This small molecule binds to this protein.
Small molecule (SMILES): CC(=O)N[C@H]1[C@H](O[C@H]2[C@H](O)[C@@H](NC(C)=O)CO[C@@H]2CO)O[C@H](CO)[C@@H](O)[C@@H]1O

Binding-site contacts:
Ligand atom N2 contacts residue ASN165 of chain 1.A at 2.9 Å (h-bond).
Ligand atom O7 contacts residue TYR351 of chain 1.C at 3.0 Å (h-bond).
Ligand atom O5 contacts residue ASN165 of chain 1.A at 2.4 Å (h-bond).
Ligand atom C4 contacts residue ASN165 of chain 1.A at 4.2 Å.
Ligand atom C8 contacts residue TYR351 of chain 1.C at 4.3 Å (hydrophobic).
Ligand atom C5 contacts residue ASN165 of chain 1.A at 3.7 Å.
Ligand atom O7 contacts residue ILE468 of chain 1.C at 4.3 Å.
Ligand atom C1 contacts residue ASN165 of chain 1.A at 1.4 Å.
Ligand atom O6 contacts residue ASN165 of chain 1.A at 4.4 Å.
Ligand atom C8 contacts residue ILE468 of chain 1.C at 4.0 Å (hydrophobic).
Ligand atom O7 contacts residue ASN165 of chain 1.A at 3.6 Å.
Ligand atom C3 contacts residue ASN165 of chain 1.A at 3.8 Å.
Ligand atom C7 contacts residue ASN165 of chain 1.A at 3.2 Å.
Ligand atom C8 contacts residue ASN165 of chain 1.A at 3.8 Å.
Ligand atom C2 contacts residue ASN165 of chain 1.A at 2.5 Å.
Ligand atom C8 contacts residue ALA352 of chain 1.C at 4.1 Å (hydrophobic).
Ligand atom C7 contacts residue TYR351 of chain 1.C at 3.7 Å (hydrophobic).

Sequence of chain 1.C:
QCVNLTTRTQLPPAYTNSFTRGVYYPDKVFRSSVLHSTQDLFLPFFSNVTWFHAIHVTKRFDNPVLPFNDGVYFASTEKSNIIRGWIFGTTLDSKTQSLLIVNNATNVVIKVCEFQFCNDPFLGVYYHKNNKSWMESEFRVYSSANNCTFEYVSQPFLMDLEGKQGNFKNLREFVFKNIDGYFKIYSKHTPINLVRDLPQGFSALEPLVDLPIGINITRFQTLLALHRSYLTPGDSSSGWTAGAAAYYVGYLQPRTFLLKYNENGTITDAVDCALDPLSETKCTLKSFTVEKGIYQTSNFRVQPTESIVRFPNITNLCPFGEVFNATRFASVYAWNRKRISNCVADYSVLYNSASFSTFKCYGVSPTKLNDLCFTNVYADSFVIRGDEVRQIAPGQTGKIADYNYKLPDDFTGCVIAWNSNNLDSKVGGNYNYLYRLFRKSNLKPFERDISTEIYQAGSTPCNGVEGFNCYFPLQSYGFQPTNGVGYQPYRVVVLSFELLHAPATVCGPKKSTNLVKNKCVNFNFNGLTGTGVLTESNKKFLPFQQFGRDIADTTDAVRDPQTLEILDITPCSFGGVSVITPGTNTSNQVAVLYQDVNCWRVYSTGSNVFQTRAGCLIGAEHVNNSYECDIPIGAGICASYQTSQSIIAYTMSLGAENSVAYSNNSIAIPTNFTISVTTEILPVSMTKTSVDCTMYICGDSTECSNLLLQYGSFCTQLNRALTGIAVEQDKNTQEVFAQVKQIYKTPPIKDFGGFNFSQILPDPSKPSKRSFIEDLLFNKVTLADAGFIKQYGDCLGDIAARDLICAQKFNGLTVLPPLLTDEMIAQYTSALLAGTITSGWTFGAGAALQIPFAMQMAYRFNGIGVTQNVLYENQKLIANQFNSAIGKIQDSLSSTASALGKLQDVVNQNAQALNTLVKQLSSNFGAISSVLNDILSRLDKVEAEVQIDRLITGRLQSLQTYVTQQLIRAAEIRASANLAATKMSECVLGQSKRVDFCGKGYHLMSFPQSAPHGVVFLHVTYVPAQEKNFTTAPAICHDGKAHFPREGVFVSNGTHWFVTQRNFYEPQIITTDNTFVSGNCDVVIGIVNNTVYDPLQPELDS

Sequence of chain 1.A:
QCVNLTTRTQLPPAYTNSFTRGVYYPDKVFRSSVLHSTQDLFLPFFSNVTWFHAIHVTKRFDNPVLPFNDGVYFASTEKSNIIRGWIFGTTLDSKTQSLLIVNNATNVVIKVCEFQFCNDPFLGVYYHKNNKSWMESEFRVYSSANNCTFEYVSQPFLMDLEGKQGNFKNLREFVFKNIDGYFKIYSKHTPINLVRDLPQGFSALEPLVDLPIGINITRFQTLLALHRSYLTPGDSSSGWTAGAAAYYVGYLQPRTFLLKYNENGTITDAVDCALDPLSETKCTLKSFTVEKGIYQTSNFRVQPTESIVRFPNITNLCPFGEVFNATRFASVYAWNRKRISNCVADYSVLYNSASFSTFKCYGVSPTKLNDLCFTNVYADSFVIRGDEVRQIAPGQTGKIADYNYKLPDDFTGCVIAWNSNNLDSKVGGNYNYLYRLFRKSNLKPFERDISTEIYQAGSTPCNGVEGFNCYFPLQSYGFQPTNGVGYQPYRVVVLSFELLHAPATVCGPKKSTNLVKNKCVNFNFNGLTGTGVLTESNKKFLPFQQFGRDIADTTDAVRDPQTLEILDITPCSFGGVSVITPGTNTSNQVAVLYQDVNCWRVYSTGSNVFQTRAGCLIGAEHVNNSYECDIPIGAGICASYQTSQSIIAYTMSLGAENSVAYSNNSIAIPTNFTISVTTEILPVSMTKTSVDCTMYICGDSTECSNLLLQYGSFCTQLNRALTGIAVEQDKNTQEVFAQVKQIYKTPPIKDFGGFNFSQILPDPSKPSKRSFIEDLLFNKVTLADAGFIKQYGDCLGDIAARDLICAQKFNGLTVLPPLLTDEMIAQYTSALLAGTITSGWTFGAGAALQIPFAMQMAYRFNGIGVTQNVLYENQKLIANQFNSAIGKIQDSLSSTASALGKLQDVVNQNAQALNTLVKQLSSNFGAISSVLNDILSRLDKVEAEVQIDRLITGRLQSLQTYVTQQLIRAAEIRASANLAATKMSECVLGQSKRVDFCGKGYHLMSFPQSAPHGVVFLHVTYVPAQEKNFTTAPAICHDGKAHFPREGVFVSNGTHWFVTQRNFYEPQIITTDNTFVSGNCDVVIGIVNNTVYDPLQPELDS